Sequence of chain 1.A:
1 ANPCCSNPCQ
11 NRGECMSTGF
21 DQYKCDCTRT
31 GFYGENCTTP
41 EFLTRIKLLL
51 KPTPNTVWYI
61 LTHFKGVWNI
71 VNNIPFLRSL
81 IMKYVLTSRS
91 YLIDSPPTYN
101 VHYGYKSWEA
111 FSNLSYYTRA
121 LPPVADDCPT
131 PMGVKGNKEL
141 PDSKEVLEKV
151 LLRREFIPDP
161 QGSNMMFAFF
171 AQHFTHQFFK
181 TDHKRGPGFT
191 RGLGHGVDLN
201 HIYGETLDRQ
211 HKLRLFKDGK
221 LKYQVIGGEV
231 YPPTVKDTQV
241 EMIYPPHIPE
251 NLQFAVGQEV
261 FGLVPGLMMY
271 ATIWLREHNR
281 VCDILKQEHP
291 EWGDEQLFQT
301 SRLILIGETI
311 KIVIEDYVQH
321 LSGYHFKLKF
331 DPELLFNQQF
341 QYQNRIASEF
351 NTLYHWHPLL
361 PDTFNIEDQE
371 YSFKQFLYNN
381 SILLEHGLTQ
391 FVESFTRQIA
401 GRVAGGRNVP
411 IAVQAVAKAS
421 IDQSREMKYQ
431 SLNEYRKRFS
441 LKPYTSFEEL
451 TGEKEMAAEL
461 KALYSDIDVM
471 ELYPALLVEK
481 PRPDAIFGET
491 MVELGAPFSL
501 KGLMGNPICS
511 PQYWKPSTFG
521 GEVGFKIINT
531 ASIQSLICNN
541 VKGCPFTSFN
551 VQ

A small-molecule ligand and the protein it binds are described below.
Small molecule (SMILES): CC(=O)N[C@H]1[C@H](O[C@H]2[C@H](O)[C@@H](NC(C)=O)CO[C@@H]2CO)O[C@H](CO)[C@@H](O)[C@@H]1O

Binding-site contacts:
Ligand atom C4 contacts residue LEU207 of chain 1.B at 4.0 Å (hydrophobic).
Ligand atom C1 contacts residue ASN113 of chain 1.A at 1.4 Å.
Ligand atom N2 contacts residue ARG185 of chain 1.A at 4.4 Å.
Ligand atom O6 contacts residue TYR116 of chain 1.A at 3.6 Å (h-bond).
Ligand atom O3 contacts residue ARG185 of chain 1.A at 4.4 Å.
Ligand atom C5 contacts residue PHE189 of chain 1.A at 4.0 Å (hydrophobic).
Ligand atom C6 contacts residue PHE189 of chain 1.A at 3.8 Å (hydrophobic).
Ligand atom O7 contacts residue ASN113 of chain 1.A at 3.8 Å.
Ligand atom O6 contacts residue ASP208 of chain 1.B at 3.9 Å.
Ligand atom O5 contacts residue PHE189 of chain 1.A at 4.4 Å.
Ligand atom O6 contacts residue LEU207 of chain 1.B at 3.9 Å.
Ligand atom C7 contacts residue ARG185 of chain 1.A at 3.9 Å.
Ligand atom C4 contacts residue ASN113 of chain 1.A at 4.2 Å.
Ligand atom C1 contacts residue GLU109 of chain 1.A at 3.6 Å.
Ligand atom C5 contacts residue TYR116 of chain 1.A at 4.3 Å (hydrophobic).
Ligand atom O5 contacts residue TYR116 of chain 1.A at 3.5 Å.
Ligand atom C2 contacts residue LEU207 of chain 1.B at 4.4 Å (hydrophobic).
Ligand atom O7 contacts residue LEU207 of chain 1.B at 3.9 Å.
Ligand atom C5 contacts residue ASN113 of chain 1.A at 3.6 Å.
Ligand atom C2 contacts residue ARG185 of chain 1.A at 4.2 Å.
Ligand atom C8 contacts residue PHE189 of chain 1.A at 4.0 Å (hydrophobic).
Ligand atom O3 contacts residue LEU207 of chain 1.B at 4.4 Å.
Ligand atom C3 contacts residue ARG185 of chain 1.A at 3.9 Å.
Ligand atom C4 contacts residue ARG185 of chain 1.A at 3.9 Å.
Ligand atom O4 contacts residue ARG185 of chain 1.A at 3.1 Å (salt-bridge).
Ligand atom C2 contacts residue ASN113 of chain 1.A at 2.5 Å.
Ligand atom C7 contacts residue ASN113 of chain 1.A at 3.6 Å.
Ligand atom C8 contacts residue ARG185 of chain 1.A at 4.0 Å.
Ligand atom C6 contacts residue TYR116 of chain 1.A at 3.5 Å (hydrophobic).
Ligand atom O5 contacts residue GLU109 of chain 1.A at 3.5 Å (salt-bridge).
Ligand atom C2 contacts residue GLU109 of chain 1.A at 4.2 Å.
Ligand atom C3 contacts residue ASN113 of chain 1.A at 3.8 Å.
Ligand atom O7 contacts residue ARG185 of chain 1.A at 2.9 Å (salt-bridge).
Ligand atom C1 contacts residue TYR116 of chain 1.A at 3.9 Å (hydrophobic).
Ligand atom N2 contacts residue ASN113 of chain 1.A at 3.0 Å (h-bond).
Ligand atom O5 contacts residue ASN113 of chain 1.A at 2.3 Å (h-bond).
Ligand atom C1 contacts residue ARG185 of chain 1.A at 4.1 Å.
Ligand atom C8 contacts residue ASN113 of chain 1.A at 4.3 Å.
Ligand atom C5 contacts residue ARG185 of chain 1.A at 4.2 Å.

Sequence of chain 1.B:
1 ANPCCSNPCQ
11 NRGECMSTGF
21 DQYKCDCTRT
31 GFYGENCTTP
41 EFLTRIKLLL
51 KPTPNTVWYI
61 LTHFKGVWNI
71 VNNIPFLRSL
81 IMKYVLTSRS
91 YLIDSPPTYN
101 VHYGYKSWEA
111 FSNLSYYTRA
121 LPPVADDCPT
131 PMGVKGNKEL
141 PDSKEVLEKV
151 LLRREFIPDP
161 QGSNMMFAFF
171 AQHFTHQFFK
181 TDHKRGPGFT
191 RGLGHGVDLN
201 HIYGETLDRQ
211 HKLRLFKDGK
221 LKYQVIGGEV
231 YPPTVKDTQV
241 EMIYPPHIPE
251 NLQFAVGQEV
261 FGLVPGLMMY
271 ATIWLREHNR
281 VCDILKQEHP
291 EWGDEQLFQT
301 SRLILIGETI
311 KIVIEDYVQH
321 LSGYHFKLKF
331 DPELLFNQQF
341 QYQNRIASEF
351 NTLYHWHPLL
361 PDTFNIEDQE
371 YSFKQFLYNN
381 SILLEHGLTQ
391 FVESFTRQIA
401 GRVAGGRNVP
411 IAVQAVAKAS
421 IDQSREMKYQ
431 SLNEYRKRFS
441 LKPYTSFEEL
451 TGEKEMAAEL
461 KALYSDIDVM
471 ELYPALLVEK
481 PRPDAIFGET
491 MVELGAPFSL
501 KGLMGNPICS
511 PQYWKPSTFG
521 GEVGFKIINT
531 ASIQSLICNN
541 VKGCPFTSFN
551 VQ